The protein below binds the small molecule below.
Small molecule (SMILES): CC(=O)N[C@@H]1[C@@H](O)[C@H](O)[C@@H](CO)O[C@H]1O

Binding-site contacts:
Ligand atom O7 contacts residue ASN254 of chain 6.A at 3.1 Å (h-bond).
Ligand atom O5 contacts residue ASN254 of chain 6.A at 2.4 Å (h-bond).
Ligand atom C4 contacts residue ASN254 of chain 6.A at 4.3 Å.
Ligand atom C5 contacts residue THR256 of chain 6.A at 4.3 Å.
Ligand atom C3 contacts residue ASN254 of chain 6.A at 4.0 Å.
Ligand atom C6 contacts residue THR256 of chain 6.A at 4.0 Å.
Ligand atom C1 contacts residue ASN254 of chain 6.A at 1.4 Å.
Ligand atom C5 contacts residue ASN254 of chain 6.A at 3.6 Å.
Ligand atom O5 contacts residue GLU257 of chain 6.A at 4.4 Å.
Ligand atom C7 contacts residue ASN254 of chain 6.A at 3.3 Å.
Ligand atom N2 contacts residue ASN254 of chain 6.A at 3.2 Å (h-bond).
Ligand atom C2 contacts residue ASN254 of chain 6.A at 2.7 Å.

Sequence of chain 6.A:
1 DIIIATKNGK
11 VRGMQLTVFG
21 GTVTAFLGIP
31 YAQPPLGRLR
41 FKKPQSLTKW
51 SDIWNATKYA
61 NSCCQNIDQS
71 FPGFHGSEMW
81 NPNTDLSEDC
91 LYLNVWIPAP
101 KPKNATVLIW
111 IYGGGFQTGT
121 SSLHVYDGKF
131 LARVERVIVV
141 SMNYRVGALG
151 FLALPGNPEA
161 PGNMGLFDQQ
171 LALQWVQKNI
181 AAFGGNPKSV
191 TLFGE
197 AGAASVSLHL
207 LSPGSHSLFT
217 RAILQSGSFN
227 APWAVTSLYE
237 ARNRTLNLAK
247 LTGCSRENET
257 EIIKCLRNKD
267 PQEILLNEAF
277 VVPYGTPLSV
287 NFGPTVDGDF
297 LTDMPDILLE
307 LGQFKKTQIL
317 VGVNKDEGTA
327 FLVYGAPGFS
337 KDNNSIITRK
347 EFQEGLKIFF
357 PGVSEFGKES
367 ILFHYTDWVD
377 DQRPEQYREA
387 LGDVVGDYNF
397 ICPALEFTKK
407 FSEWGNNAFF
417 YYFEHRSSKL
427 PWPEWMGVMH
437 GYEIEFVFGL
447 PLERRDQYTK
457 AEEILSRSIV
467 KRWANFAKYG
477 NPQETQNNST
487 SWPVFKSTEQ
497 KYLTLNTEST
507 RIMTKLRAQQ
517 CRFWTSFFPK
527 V